Sequence of chain 1.A:
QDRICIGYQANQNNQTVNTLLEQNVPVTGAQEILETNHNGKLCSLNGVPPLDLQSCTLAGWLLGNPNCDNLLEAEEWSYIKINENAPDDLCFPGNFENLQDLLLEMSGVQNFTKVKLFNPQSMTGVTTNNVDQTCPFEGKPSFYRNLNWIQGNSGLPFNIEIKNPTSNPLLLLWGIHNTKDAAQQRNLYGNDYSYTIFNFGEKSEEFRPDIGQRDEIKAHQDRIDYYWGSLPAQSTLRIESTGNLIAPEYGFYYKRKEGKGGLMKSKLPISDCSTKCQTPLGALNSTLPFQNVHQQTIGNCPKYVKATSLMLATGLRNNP

Binding-site contacts:
Ligand atom C4 contacts residue GLN110 of chain 1.A at 4.4 Å.
Ligand atom O3 contacts residue GLN110 of chain 1.A at 4.2 Å.
Ligand atom C3 contacts residue GLN110 of chain 1.A at 4.5 Å.
Ligand atom C2 contacts residue ASN111 of chain 1.A at 2.5 Å.
Ligand atom C7 contacts residue GLU76 of chain 1.A at 4.2 Å.
Ligand atom C6 contacts residue ASN111 of chain 1.A at 4.2 Å.
Ligand atom O5 contacts residue ASN111 of chain 1.A at 2.2 Å (h-bond).
Ligand atom C5 contacts residue ASN111 of chain 1.A at 3.5 Å.
Ligand atom C1 contacts residue ASN111 of chain 1.A at 1.4 Å.
Ligand atom C8 contacts residue GLU76 of chain 1.A at 3.5 Å.
Ligand atom C3 contacts residue ASN111 of chain 1.A at 3.8 Å.
Ligand atom O7 contacts residue GLN110 of chain 1.A at 4.2 Å.
Ligand atom C7 contacts residue ASN111 of chain 1.A at 4.1 Å.
Ligand atom O7 contacts residue GLU76 of chain 1.A at 3.8 Å.
Ligand atom C2 contacts residue GLN110 of chain 1.A at 4.1 Å.
Ligand atom C4 contacts residue ASN111 of chain 1.A at 4.2 Å.
Ligand atom N2 contacts residue ASN111 of chain 1.A at 3.0 Å (h-bond).

This protein binds this small molecule.
Small molecule (SMILES): CC(=O)N[C@@H]1[C@@H](O)[C@H](O)[C@@H](CO)O[C@H]1O